Sequence of chain 59.J:
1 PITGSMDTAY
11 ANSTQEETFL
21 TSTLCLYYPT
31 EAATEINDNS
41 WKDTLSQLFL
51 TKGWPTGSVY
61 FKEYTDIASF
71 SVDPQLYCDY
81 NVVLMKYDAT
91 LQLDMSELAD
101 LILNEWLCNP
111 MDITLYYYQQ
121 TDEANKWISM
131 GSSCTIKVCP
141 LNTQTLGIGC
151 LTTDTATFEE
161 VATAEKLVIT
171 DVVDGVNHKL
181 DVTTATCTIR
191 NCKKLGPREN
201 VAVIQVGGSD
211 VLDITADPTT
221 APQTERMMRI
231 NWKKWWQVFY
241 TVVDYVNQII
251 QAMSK

Binding-site contacts:
Ligand atom C1 contacts residue ASN12 of chain 59.J at 2.1 Å.
Ligand atom N2 contacts residue ASN12 of chain 59.J at 3.8 Å.
Ligand atom C7 contacts residue ASN12 of chain 59.J at 3.9 Å.
Ligand atom O5 contacts residue ASN12 of chain 59.J at 2.7 Å (h-bond).
Ligand atom O7 contacts residue ASN12 of chain 59.J at 3.7 Å.
Ligand atom C5 contacts residue ASN12 of chain 59.J at 4.1 Å.
Ligand atom C2 contacts residue ASN12 of chain 59.J at 3.2 Å.

This small molecule binds to this protein.
Small molecule (SMILES): CC(=O)N[C@H]1[C@H](O[C@H]2[C@H](O)[C@@H](NC(C)=O)CO[C@@H]2CO)O[C@H](CO)[C@@H](O)[C@@H]1O